A protein and the small-molecule ligand that binds it are described below.
Small molecule (SMILES): CC(=O)N[C@H]1[C@H](O[C@H]2[C@H](O)[C@@H](NC(C)=O)CO[C@@H]2CO)O[C@H](CO)[C@@H](O)[C@@H]1O

Binding-site contacts:
Ligand atom C1 contacts residue ASN80 of chain 1.A at 1.5 Å.
Ligand atom C7 contacts residue VAL343 of chain 1.A at 4.1 Å (hydrophobic).
Ligand atom C3 contacts residue ASN80 of chain 1.A at 3.8 Å.
Ligand atom C8 contacts residue VAL343 of chain 1.A at 3.8 Å (hydrophobic).
Ligand atom N2 contacts residue VAL343 of chain 1.A at 4.1 Å.
Ligand atom O7 contacts residue ASN80 of chain 1.A at 3.5 Å (h-bond).
Ligand atom C2 contacts residue ASN80 of chain 1.A at 2.5 Å.
Ligand atom C5 contacts residue ASN80 of chain 1.A at 3.7 Å.
Ligand atom C4 contacts residue ASN80 of chain 1.A at 4.3 Å.
Ligand atom N2 contacts residue ASN80 of chain 1.A at 3.0 Å (h-bond).
Ligand atom C7 contacts residue ASN80 of chain 1.A at 3.4 Å.
Ligand atom O5 contacts residue ASN80 of chain 1.A at 2.4 Å (h-bond).

Sequence of chain 1.A:
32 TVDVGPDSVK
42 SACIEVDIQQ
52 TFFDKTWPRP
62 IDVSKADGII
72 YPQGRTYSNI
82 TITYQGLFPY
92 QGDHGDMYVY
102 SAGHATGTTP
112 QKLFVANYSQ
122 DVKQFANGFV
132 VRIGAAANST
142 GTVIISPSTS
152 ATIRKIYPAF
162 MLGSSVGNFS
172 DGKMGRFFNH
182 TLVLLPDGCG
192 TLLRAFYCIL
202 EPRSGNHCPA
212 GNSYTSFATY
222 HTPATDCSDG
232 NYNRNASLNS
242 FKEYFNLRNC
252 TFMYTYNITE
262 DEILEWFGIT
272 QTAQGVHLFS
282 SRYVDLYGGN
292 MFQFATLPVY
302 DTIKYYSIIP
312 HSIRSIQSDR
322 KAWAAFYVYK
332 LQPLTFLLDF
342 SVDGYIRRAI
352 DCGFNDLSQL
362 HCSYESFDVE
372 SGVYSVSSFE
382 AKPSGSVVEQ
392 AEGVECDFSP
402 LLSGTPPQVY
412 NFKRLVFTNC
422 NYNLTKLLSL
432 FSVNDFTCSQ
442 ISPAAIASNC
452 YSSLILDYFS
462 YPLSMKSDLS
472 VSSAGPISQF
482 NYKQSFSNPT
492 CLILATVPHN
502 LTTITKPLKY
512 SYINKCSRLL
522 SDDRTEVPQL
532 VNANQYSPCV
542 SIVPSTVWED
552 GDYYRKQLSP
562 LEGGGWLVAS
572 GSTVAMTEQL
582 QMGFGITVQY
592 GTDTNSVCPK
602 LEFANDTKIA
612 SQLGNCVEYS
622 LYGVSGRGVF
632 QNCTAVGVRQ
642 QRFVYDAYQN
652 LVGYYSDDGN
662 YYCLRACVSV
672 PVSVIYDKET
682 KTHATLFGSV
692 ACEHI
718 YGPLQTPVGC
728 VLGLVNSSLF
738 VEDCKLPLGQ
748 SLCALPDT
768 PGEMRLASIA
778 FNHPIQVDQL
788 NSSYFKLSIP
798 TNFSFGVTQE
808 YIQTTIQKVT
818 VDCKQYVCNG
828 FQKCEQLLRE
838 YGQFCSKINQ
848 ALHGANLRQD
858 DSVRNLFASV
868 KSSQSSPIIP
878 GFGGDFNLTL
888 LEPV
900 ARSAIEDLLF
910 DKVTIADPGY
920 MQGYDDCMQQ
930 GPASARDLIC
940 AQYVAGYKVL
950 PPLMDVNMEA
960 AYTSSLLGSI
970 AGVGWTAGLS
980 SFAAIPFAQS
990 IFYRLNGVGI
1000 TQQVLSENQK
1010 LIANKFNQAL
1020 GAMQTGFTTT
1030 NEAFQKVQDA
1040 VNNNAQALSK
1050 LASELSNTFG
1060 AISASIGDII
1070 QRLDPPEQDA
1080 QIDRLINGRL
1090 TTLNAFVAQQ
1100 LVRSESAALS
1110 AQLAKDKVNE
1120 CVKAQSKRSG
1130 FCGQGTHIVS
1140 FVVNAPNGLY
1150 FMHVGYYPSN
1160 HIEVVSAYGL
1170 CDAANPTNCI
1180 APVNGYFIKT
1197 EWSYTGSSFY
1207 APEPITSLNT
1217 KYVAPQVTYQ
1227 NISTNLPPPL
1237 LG